Binding-site contacts:
Ligand atom C19 contacts residue GLN108 of chain 1.A at 3.7 Å.
Ligand atom C18 contacts residue CYS48 of chain 1.A at 3.4 Å (hydrophobic).
Ligand atom C15 contacts residue ASN16 of chain 2.A at 3.8 Å.
Ligand atom C4 contacts residue MET46 of chain 1.A at 3.3 Å (hydrophobic).
Ligand atom C16 contacts residue ASN16 of chain 2.A at 3.5 Å.
Ligand atom C17 contacts residue ASN16 of chain 2.A at 3.5 Å.
Ligand atom C15 contacts residue TYR53 of chain 1.A at 3.5 Å (hydrophobic).
Ligand atom C17 contacts residue TYR53 of chain 1.A at 3.3 Å (hydrophobic).
Ligand atom C19 contacts residue GLU110 of chain 1.A at 3.8 Å.
Ligand atom C5 contacts residue TYR53 of chain 1.A at 3.5 Å (hydrophobic).
Ligand atom C12 contacts residue ARG19 of chain 2.A at 3.8 Å.
Ligand atom N5 contacts residue ASN16 of chain 2.A at 3.5 Å (h-bond).
Ligand atom N contacts residue GLY50 of chain 1.A at 3.7 Å.
Ligand atom C7 contacts residue TYR53 of chain 1.A at 3.8 Å (hydrophobic).
Ligand atom C20 contacts residue GLN108 of chain 1.A at 3.1 Å.
Ligand atom C3 contacts residue ASN16 of chain 2.A at 3.8 Å.
Ligand atom C1 contacts residue GLY50 of chain 1.A at 3.5 Å.
Ligand atom CL contacts residue ASN16 of chain 2.A at 3.5 Å.
Ligand atom N2 contacts residue ARG19 of chain 2.A at 3.7 Å.
Ligand atom C contacts residue GLN108 of chain 1.A at 3.8 Å.
Ligand atom C contacts residue GLY50 of chain 1.A at 3.7 Å.
Ligand atom C3 contacts residue MET46 of chain 1.A at 3.7 Å (hydrophobic).
Ligand atom O contacts residue GLY50 of chain 1.A at 3.4 Å.
Ligand atom CL contacts residue MET46 of chain 1.A at 3.2 Å.
Ligand atom C20 contacts residue GLU110 of chain 1.A at 3.7 Å.
Ligand atom O2 contacts residue GLU110 of chain 1.A at 2.9 Å (salt-bridge).
Ligand atom N3 contacts residue TYR53 of chain 1.A at 3.8 Å.
Ligand atom CL contacts residue ALA47 of chain 1.A at 3.6 Å.
Ligand atom C16 contacts residue TYR53 of chain 1.A at 3.3 Å (hydrophobic).
Ligand atom N contacts residue GLN108 of chain 1.A at 3.4 Å (h-bond).
Ligand atom O2 contacts residue GLN108 of chain 1.A at 3.1 Å (h-bond).
Ligand atom C6 contacts residue GLY50 of chain 1.A at 3.4 Å.
Ligand atom N5 contacts residue TYR53 of chain 1.A at 3.4 Å.
Ligand atom N5 contacts residue MET46 of chain 1.A at 2.7 Å (h-bond).
Ligand atom CL contacts residue LEU20 of chain 2.A at 3.8 Å.
Ligand atom C14 contacts residue ARG19 of chain 2.A at 3.8 Å.
Ligand atom N4 contacts residue TYR53 of chain 1.A at 3.8 Å.
Ligand atom C17 contacts residue MET46 of chain 1.A at 3.8 Å (hydrophobic).
Ligand atom N3 contacts residue ARG19 of chain 2.A at 3.4 Å.
Ligand atom CL contacts residue TYR53 of chain 1.A at 3.6 Å.

This protein binds this small molecule.
Small molecule (SMILES): CN1C(=O)CCc2cc3cc(c21)OCCOC[C@H]1CNCCN1c1ncc(Cl)c(n1)N3

Sequence of chain 1.A:
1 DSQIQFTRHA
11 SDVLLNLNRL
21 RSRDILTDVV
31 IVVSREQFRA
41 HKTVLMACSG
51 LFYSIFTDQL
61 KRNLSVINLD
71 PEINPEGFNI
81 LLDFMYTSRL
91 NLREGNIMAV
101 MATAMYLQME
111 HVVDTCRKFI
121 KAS

Sequence of chain 2.A:
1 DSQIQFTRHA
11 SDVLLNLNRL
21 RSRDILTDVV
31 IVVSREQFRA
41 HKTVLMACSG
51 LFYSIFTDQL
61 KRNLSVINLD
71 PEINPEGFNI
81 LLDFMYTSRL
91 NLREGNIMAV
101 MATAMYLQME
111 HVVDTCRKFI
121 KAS